Binding-site contacts:
Ligand atom C43 contacts residue GLY47 of chain 1.H at 3.3 Å.
Ligand atom C27 contacts residue SER20 of chain 1.H at 3.6 Å.
Ligand atom C2 contacts residue SER5 of chain 1.I at 3.2 Å.
Ligand atom C47 contacts residue THR1 of chain 1.H at 1.4 Å.
Ligand atom O29 contacts residue ALA49 of chain 1.H at 3.2 Å (h-bond).
Ligand atom C31 contacts residue GLY47 of chain 1.H at 3.3 Å.
Ligand atom C34 contacts residue GLY47 of chain 1.H at 3.7 Å.
Ligand atom N30 contacts residue THR21 of chain 1.H at 3.1 Å (h-bond).
Ligand atom C27 contacts residue THR21 of chain 1.H at 3.5 Å.
Ligand atom C43 contacts residue THR1 of chain 1.H at 2.7 Å.
Ligand atom C58 contacts residue ARG19 of chain 1.H at 3.8 Å.
Ligand atom O48 contacts residue THR1 of chain 1.H at 2.2 Å (h-bond).
Ligand atom N22 contacts residue ASP125 of chain 1.I at 3.4 Å (salt-bridge).
Ligand atom O48 contacts residue MES1 of chain 1.FA at 2.6 Å (h-bond).
Ligand atom N41 contacts residue GLY47 of chain 1.H at 2.9 Å (h-bond).
Ligand atom C47 contacts residue MES1 of chain 1.FA at 3.8 Å.
Ligand atom C28 contacts residue THR21 of chain 1.H at 3.7 Å.
Ligand atom O40 contacts residue SER20 of chain 1.H at 3.5 Å (h-bond).
Ligand atom C59 contacts residue MES1 of chain 1.FA at 3.3 Å.
Ligand atom O21 contacts residue GLN22 of chain 1.H at 3.6 Å.
Ligand atom C58 contacts residue GLY168 of chain 1.H at 3.1 Å.
Ligand atom C27 contacts residue ALA27 of chain 1.H at 3.3 Å (hydrophobic).
Ligand atom O48 contacts residue GLY47 of chain 1.H at 3.0 Å (h-bond).
Ligand atom O9 contacts residue ASP125 of chain 1.I at 3.2 Å.
Ligand atom O48 contacts residue ALA46 of chain 1.H at 3.6 Å.
Ligand atom C39 contacts residue GLY47 of chain 1.H at 3.4 Å.
Ligand atom O1 contacts residue SER5 of chain 1.I at 3.7 Å.
Ligand atom C26 contacts residue CYS129 of chain 1.I at 3.8 Å (hydrophobic).
Ligand atom C19 contacts residue THR48 of chain 1.H at 3.8 Å.
Ligand atom C59 contacts residue THR1 of chain 1.H at 2.5 Å.
Ligand atom C45 contacts residue GLY45 of chain 1.H at 3.6 Å.
Ligand atom O60 contacts residue MES1 of chain 1.FA at 1.8 Å (h-bond).
Ligand atom C42 contacts residue THR1 of chain 1.H at 2.3 Å.
Ligand atom N41 contacts residue THR1 of chain 1.H at 3.6 Å.
Ligand atom O40 contacts residue THR21 of chain 1.H at 3.6 Å (h-bond).
Ligand atom C23 contacts residue THR21 of chain 1.H at 3.4 Å.
Ligand atom C44 contacts residue THR1 of chain 1.H at 3.4 Å.
Ligand atom C51 contacts residue THR1 of chain 1.H at 1.5 Å.
Ligand atom C58 contacts residue THR1 of chain 1.H at 2.4 Å.
Ligand atom O60 contacts residue THR1 of chain 1.H at 3.1 Å (h-bond).

Sequence of chain 1.I:
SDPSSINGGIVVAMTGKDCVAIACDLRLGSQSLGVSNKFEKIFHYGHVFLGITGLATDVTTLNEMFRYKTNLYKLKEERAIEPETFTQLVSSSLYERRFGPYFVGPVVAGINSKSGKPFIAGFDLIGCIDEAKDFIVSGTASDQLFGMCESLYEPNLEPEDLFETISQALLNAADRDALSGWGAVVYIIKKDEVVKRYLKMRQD

A small-molecule ligand and the protein it binds are described below.
Small molecule (SMILES): CC(C)C[C@H](NC(=O)[C@H](CCc1ccccc1)NC(=O)CN1CCOCC1)C(=O)N[C@@H](Cc1ccccc1)C(=O)N[C@@H](CC(C)C)[C@@H](O)[C@H](C)CO

Sequence of chain 1.H:
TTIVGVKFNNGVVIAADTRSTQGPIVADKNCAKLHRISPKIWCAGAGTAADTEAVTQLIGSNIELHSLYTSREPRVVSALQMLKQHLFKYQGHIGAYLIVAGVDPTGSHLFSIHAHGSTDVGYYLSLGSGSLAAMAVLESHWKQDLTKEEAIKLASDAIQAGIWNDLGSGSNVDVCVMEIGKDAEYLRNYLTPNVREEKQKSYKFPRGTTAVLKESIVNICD